Sequence of chain 2.B:
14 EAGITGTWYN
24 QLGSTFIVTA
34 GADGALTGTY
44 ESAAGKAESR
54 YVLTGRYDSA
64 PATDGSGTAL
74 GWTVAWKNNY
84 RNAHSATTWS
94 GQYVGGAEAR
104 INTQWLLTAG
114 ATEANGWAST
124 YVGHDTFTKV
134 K

Sequence of chain 1.B:
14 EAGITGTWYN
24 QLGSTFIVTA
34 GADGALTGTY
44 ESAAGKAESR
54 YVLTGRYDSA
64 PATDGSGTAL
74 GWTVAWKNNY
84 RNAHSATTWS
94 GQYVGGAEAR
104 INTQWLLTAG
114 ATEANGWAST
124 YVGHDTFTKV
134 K

The protein below binds the small molecule below.
Small molecule (SMILES): O=C(CCCC[C@@H]1SC[C@@H]2NC(=O)N[C@@H]21)NC1CCN(c2ccncc2)CC1

Binding-site contacts:
Ligand atom C01 contacts residue TRP120 of chain 2.B at 3.7 Å (hydrophobic).
Ligand atom C26 contacts residue ALA112 of chain 1.B at 3.5 Å (hydrophobic).
Ligand atom C19 contacts residue SER88 of chain 1.B at 3.4 Å.
Ligand atom C05 contacts residue ASP128 of chain 1.B at 3.7 Å.
Ligand atom C27 contacts residue ALA112 of chain 1.B at 3.6 Å (hydrophobic).
Ligand atom C14 contacts residue SER45 of chain 1.B at 3.4 Å.
Ligand atom C05 contacts residue LEU25 of chain 1.B at 3.6 Å (hydrophobic).
Ligand atom C28 contacts residue SER122 of chain 1.B at 3.7 Å.
Ligand atom S04 contacts residue TRP92 of chain 1.B at 3.7 Å.
Ligand atom C05 contacts residue SER45 of chain 1.B at 3.7 Å.
Ligand atom N13 contacts residue ALA121 of chain 1.B at 2.7 Å (h-bond).
Ligand atom C12 contacts residue TRP108 of chain 1.B at 3.3 Å (hydrophobic).
Ligand atom C25 contacts residue TYR124 of chain 1.B at 3.7 Å (hydrophobic).
Ligand atom O07 contacts residue LYS49 of chain 1.B at 2.8 Å (salt-bridge).
Ligand atom C15 contacts residue LEU110 of chain 1.B at 3.6 Å (hydrophobic).
Ligand atom S04 contacts residue TRP79 of chain 1.B at 3.7 Å.
Ligand atom O03 contacts residue ASN23 of chain 1.B at 3.0 Å (h-bond).
Ligand atom O03 contacts residue SER27 of chain 1.B at 2.6 Å (h-bond).
Ligand atom O07 contacts residue GLY48 of chain 1.B at 3.4 Å.
Ligand atom C05 contacts residue TYR43 of chain 1.B at 3.5 Å (hydrophobic).
Ligand atom C08 contacts residue TRP120 of chain 2.B at 3.7 Å (hydrophobic).
Ligand atom C05 contacts residue ASN23 of chain 1.B at 3.8 Å.
Ligand atom C28 contacts residue ALA121 of chain 1.B at 3.2 Å (hydrophobic).
Ligand atom C05 contacts residue SER27 of chain 1.B at 3.6 Å.
Ligand atom C23 contacts residue LYS49 of chain 1.B at 3.6 Å.
Ligand atom C16 contacts residue TRP79 of chain 1.B at 3.7 Å (hydrophobic).
Ligand atom C14 contacts residue ALA47 of chain 1.B at 3.5 Å (hydrophobic).
Ligand atom C24 contacts residue ALA112 of chain 1.B at 3.6 Å (hydrophobic).
Ligand atom C17 contacts residue LYS49 of chain 1.B at 3.7 Å.
Ligand atom N06 contacts residue SER45 of chain 1.B at 2.9 Å (h-bond).
Ligand atom S04 contacts residue THR90 of chain 1.B at 3.4 Å (h-bond).
Ligand atom O03 contacts residue TYR43 of chain 1.B at 2.7 Å (h-bond).
Ligand atom C10 contacts residue TRP108 of chain 1.B at 3.7 Å (hydrophobic).
Ligand atom N13 contacts residue SER122 of chain 1.B at 3.6 Å.
Ligand atom N09 contacts residue SER88 of chain 1.B at 3.1 Å (h-bond).
Ligand atom C19 contacts residue ALA86 of chain 1.B at 3.5 Å (hydrophobic).
Ligand atom C21 contacts residue TYR124 of chain 1.B at 3.5 Å (hydrophobic).
Ligand atom N02 contacts residue ASP128 of chain 1.B at 2.8 Å (salt-bridge).
Ligand atom N02 contacts residue LEU25 of chain 1.B at 3.7 Å.
Ligand atom C17 contacts residue TRP79 of chain 1.B at 3.6 Å (hydrophobic).